Sequence of chain 2.A:
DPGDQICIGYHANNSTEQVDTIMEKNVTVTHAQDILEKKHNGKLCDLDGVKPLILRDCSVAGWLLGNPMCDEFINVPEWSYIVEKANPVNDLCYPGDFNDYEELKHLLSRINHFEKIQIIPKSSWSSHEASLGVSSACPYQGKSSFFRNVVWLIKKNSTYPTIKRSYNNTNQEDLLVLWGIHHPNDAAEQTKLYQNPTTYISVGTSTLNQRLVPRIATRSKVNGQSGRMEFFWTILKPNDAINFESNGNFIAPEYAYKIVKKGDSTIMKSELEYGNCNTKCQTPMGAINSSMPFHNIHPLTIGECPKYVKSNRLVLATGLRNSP

Binding-site contacts:
Ligand atom C2 contacts residue ASN27 of chain 2.A at 2.3 Å.
Ligand atom N2 contacts residue ASN27 of chain 2.A at 2.8 Å (h-bond).
Ligand atom O5 contacts residue ASN27 of chain 2.A at 2.4 Å (h-bond).
Ligand atom C1 contacts residue ASN27 of chain 2.A at 1.5 Å.
Ligand atom C4 contacts residue ASN27 of chain 2.A at 4.2 Å.
Ligand atom C3 contacts residue ASN27 of chain 2.A at 3.7 Å.
Ligand atom O7 contacts residue ASN27 of chain 2.A at 3.3 Å (h-bond).
Ligand atom C7 contacts residue ASN27 of chain 2.A at 3.3 Å.
Ligand atom C8 contacts residue LYS26 of chain 2.A at 4.1 Å.
Ligand atom C5 contacts residue ASN27 of chain 2.A at 3.7 Å.
Ligand atom C7 contacts residue LYS26 of chain 2.A at 4.5 Å.
Ligand atom O5 contacts residue GLN19 of chain 2.A at 4.4 Å.

The small molecule below binds the protein below.
Small molecule (SMILES): CC(=O)N[C@@H]1[C@@H](O)[C@H](O)[C@@H](CO)O[C@H]1O